Sequence of chain 1.C:
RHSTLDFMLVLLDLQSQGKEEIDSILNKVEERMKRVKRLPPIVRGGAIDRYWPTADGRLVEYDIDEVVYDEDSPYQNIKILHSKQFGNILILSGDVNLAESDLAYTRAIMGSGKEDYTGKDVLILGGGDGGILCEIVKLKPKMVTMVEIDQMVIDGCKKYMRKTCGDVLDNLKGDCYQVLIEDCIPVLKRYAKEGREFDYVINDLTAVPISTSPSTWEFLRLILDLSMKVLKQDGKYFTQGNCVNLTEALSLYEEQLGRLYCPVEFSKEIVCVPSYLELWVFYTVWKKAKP

Binding-site contacts:
Ligand atom O4' contacts residue THR293 of chain 1.C at 3.5 Å (h-bond).
Ligand atom O2' contacts residue GLU235 of chain 1.C at 2.5 Å (salt-bridge).
Ligand atom C4 contacts residue LEU292 of chain 1.C at 3.4 Å (hydrophobic).
Ligand atom N1 contacts residue CYS271 of chain 1.C at 2.9 Å (h-bond).
Ligand atom O2' contacts residue ILE297 of chain 1.C at 3.6 Å.
Ligand atom CS contacts residue LEU177 of chain 1.C at 3.6 Å (hydrophobic).
Ligand atom CS contacts residue LEU179 of chain 1.C at 3.6 Å (hydrophobic).
Ligand atom C3' contacts residue GLU235 of chain 1.C at 3.6 Å.
Ligand atom C8 contacts residue THR293 of chain 1.C at 3.3 Å.
Ligand atom N3 contacts residue ILE236 of chain 1.C at 3.2 Å (h-bond).
Ligand atom N3 contacts residue GLY213 of chain 1.C at 3.6 Å.
Ligand atom C5' contacts residue SPM1 of chain 1.I at 3.4 Å.
Ligand atom O4' contacts residue GLY213 of chain 1.C at 3.5 Å.
Ligand atom N1 contacts residue ASP270 of chain 1.C at 3.6 Å.
Ligand atom O3' contacts residue GLU235 of chain 1.C at 2.8 Å (salt-bridge).
Ligand atom C4' contacts residue GLU235 of chain 1.C at 3.5 Å.
Ligand atom S5' contacts residue ASP291 of chain 1.C at 3.5 Å (salt-bridge).
Ligand atom S5' contacts residue ASP216 of chain 1.C at 3.6 Å (salt-bridge).
Ligand atom C8 contacts residue ILE297 of chain 1.C at 3.2 Å (hydrophobic).
Ligand atom O2' contacts residue GLN163 of chain 1.C at 3.0 Å (h-bond).
Ligand atom S5' contacts residue GLY215 of chain 1.C at 3.5 Å (h-bond).
Ligand atom O4' contacts residue ASP291 of chain 1.C at 3.7 Å.
Ligand atom C5 contacts residue LEU292 of chain 1.C at 3.5 Å (hydrophobic).
Ligand atom N3 contacts residue VAL234 of chain 1.C at 3.5 Å (h-bond).
Ligand atom C2 contacts residue ILE236 of chain 1.C at 3.3 Å (hydrophobic).
Ligand atom C1' contacts residue GLU235 of chain 1.C at 3.4 Å.
Ligand atom C2 contacts residue VAL234 of chain 1.C at 3.2 Å (hydrophobic).
Ligand atom C4 contacts residue ILE236 of chain 1.C at 3.6 Å (hydrophobic).
Ligand atom O4' contacts residue LEU292 of chain 1.C at 3.5 Å.
Ligand atom C2' contacts residue GLU235 of chain 1.C at 3.5 Å.
Ligand atom N6 contacts residue ASP270 of chain 1.C at 2.9 Å (salt-bridge).
Ligand atom N7 contacts residue ILE297 of chain 1.C at 2.9 Å (h-bond).
Ligand atom S5' contacts residue SPM1 of chain 1.I at 3.3 Å.
Ligand atom CS contacts residue ASN184 of chain 1.C at 3.5 Å.
Ligand atom C2 contacts residue CYS271 of chain 1.C at 3.6 Å (hydrophobic).
Ligand atom N6 contacts residue ILE297 of chain 1.C at 3.0 Å (h-bond).
Ligand atom O3' contacts residue VAL240 of chain 1.C at 3.4 Å.
Ligand atom CS contacts residue ASP216 of chain 1.C at 3.5 Å.
Ligand atom C5' contacts residue ASP291 of chain 1.C at 3.2 Å.
Ligand atom N9 contacts residue LEU292 of chain 1.C at 3.7 Å.

A protein and the small-molecule ligand that binds it are described below.
Small molecule (SMILES): CSC[C@H]1O[C@@H](n2cnc3c(N)ncnc32)[C@H](O)[C@@H]1O